This small molecule binds to this protein.
Small molecule (SMILES): CC(=O)N[C@H]1[C@H](O[C@H]2[C@H](O)[C@@H](NC(C)=O)CO[C@@H]2CO)O[C@H](CO)[C@@H](O)[C@@H]1O

Binding-site contacts:
Ligand atom C1 contacts residue THR195 of chain 1.C at 4.1 Å.
Ligand atom C6 contacts residue VAL171 of chain 1.C at 3.9 Å (hydrophobic).
Ligand atom C6 contacts residue ARG189 of chain 1.C at 3.8 Å.
Ligand atom C1 contacts residue ARG189 of chain 1.C at 4.2 Å.
Ligand atom C5 contacts residue ASN194 of chain 1.C at 3.8 Å.
Ligand atom C7 contacts residue THR195 of chain 1.C at 4.1 Å.
Ligand atom C4 contacts residue ASN194 of chain 1.C at 4.3 Å.
Ligand atom O5 contacts residue ARG189 of chain 1.C at 3.2 Å (salt-bridge).
Ligand atom O7 contacts residue ASN194 of chain 1.C at 3.6 Å.
Ligand atom O6 contacts residue VAL171 of chain 1.C at 4.4 Å.
Ligand atom C7 contacts residue ASN194 of chain 1.C at 3.5 Å.
Ligand atom C3 contacts residue ASN194 of chain 1.C at 3.9 Å.
Ligand atom O6 contacts residue ARG189 of chain 1.C at 3.9 Å.
Ligand atom C5 contacts residue ARG189 of chain 1.C at 4.1 Å.
Ligand atom O5 contacts residue ASN194 of chain 1.C at 2.4 Å (h-bond).
Ligand atom C2 contacts residue ASN194 of chain 1.C at 2.5 Å.
Ligand atom C8 contacts residue THR195 of chain 1.C at 4.0 Å.
Ligand atom N2 contacts residue THR195 of chain 1.C at 3.6 Å.
Ligand atom C8 contacts residue ASN194 of chain 1.C at 4.4 Å.
Ligand atom C1 contacts residue ASN194 of chain 1.C at 1.5 Å.
Ligand atom N2 contacts residue ASN194 of chain 1.C at 3.0 Å (h-bond).

Sequence of chain 1.C:
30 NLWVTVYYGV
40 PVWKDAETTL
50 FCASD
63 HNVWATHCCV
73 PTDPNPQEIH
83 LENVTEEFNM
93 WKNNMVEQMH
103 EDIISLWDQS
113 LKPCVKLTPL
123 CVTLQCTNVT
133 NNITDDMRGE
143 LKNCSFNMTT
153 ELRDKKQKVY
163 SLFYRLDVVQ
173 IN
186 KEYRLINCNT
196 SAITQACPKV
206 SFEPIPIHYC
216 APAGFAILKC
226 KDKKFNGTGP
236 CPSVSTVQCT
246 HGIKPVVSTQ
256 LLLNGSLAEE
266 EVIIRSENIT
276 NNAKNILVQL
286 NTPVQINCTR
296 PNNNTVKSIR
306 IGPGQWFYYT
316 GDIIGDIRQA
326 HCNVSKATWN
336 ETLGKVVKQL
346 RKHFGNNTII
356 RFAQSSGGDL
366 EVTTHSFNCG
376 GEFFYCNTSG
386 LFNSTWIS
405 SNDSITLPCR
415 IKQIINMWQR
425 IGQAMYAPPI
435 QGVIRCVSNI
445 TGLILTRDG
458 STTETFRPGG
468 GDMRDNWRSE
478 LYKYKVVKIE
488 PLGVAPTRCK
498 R